A small-molecule ligand and the protein it binds are described below.
Small molecule (SMILES): CC(C)CCCC[C@](C)(O)[C@H]1CC[C@H]2[C@@H]3CC=C4C[C@@H](O)CC[C@]4(C)[C@H]3CC[C@@]21C

Binding-site contacts:
Ligand atom C22 contacts residue ASN147 of chain 1.A at 3.8 Å.
Ligand atom C11 contacts residue ILE60 of chain 1.A at 3.7 Å (hydrophobic).
Ligand atom C3 contacts residue TYR58 of chain 1.A at 3.5 Å (hydrophobic).
Ligand atom C2 contacts residue GOL1 of chain 1.I at 3.7 Å.
Ligand atom C12 contacts residue ILE60 of chain 1.A at 3.8 Å (hydrophobic).
Ligand atom C2 contacts residue ILE36 of chain 1.A at 3.9 Å (hydrophobic).
Ligand atom C20 contacts residue ASN147 of chain 1.A at 3.6 Å.
Ligand atom O1 contacts residue TYR58 of chain 1.A at 3.9 Å.
Ligand atom C3 contacts residue TYR155 of chain 1.A at 4.0 Å (hydrophobic).
Ligand atom C2 contacts residue TYR155 of chain 1.A at 3.8 Å (hydrophobic).
Ligand atom C24 contacts residue THR67 of chain 1.A at 3.9 Å.
Ligand atom C25 contacts residue ASN147 of chain 1.A at 3.9 Å.
Ligand atom C19 contacts residue TYR155 of chain 1.A at 3.7 Å (hydrophobic).
Ligand atom C16 contacts residue SER148 of chain 1.A at 4.0 Å.
Ligand atom C28 contacts residue PRO101 of chain 1.A at 3.7 Å (hydrophobic).
Ligand atom C3 contacts residue GOL1 of chain 1.I at 3.3 Å.
Ligand atom O1 contacts residue GLU75 of chain 1.A at 3.6 Å.
Ligand atom C23 contacts residue VAL100 of chain 1.A at 3.7 Å (hydrophobic).
Ligand atom C4 contacts residue ASN110 of chain 1.A at 3.5 Å.
Ligand atom O1 contacts residue TYR155 of chain 1.A at 3.0 Å (h-bond).
Ligand atom C15 contacts residue THR108 of chain 1.A at 3.7 Å.
Ligand atom O1 contacts residue EOH1 of chain 1.G at 3.8 Å.
Ligand atom C3 contacts residue VAL95 of chain 1.A at 3.9 Å (hydrophobic).
Ligand atom C6 contacts residue ASN110 of chain 1.A at 3.8 Å.
Ligand atom C6 contacts residue THR108 of chain 1.A at 4.0 Å.
Ligand atom C24 contacts residue ASN147 of chain 1.A at 3.6 Å.
Ligand atom C7 contacts residue THR108 of chain 1.A at 3.4 Å.
Ligand atom C23 contacts residue THR67 of chain 1.A at 3.9 Å.
Ligand atom C27 contacts residue PRO101 of chain 1.A at 3.7 Å (hydrophobic).
Ligand atom C1 contacts residue TYR58 of chain 1.A at 3.9 Å (hydrophobic).
Ligand atom C6 contacts residue LEU152 of chain 1.A at 3.6 Å (hydrophobic).
Ligand atom C27 contacts residue ILE144 of chain 1.A at 3.7 Å (hydrophobic).
Ligand atom C18 contacts residue SER151 of chain 1.A at 3.6 Å.
Ligand atom O1 contacts residue GOL1 of chain 1.I at 2.4 Å (h-bond).
Ligand atom C7 contacts residue LEU152 of chain 1.A at 3.7 Å (hydrophobic).
Ligand atom C21 contacts residue LEU62 of chain 1.A at 3.7 Å (hydrophobic).
Ligand atom C26 contacts residue ASN147 of chain 1.A at 3.9 Å.
Ligand atom C16 contacts residue PHE106 of chain 1.A at 3.9 Å (hydrophobic).
Ligand atom C2 contacts residue TYR58 of chain 1.A at 3.6 Å (hydrophobic).
Ligand atom O2 contacts residue ASN147 of chain 1.A at 2.3 Å (h-bond).

Sequence of chain 1.A:
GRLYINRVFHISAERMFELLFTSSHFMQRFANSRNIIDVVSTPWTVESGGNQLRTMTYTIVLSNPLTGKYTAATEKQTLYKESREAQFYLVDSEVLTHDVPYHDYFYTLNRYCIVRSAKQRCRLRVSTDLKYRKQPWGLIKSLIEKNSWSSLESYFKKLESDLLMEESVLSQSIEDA